Sequence of chain 1.D:
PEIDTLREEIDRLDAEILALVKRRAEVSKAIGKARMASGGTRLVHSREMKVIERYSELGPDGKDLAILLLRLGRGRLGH

Sequence of chain 2.D:
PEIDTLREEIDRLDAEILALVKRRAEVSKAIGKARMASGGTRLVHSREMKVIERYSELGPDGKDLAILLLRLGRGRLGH

This small molecule binds to this protein.
Small molecule (SMILES): O=C(O)[C@@H]1C[C@]2(C(=O)O)C=C[C@@H](O)[C@@H](C2)O1

Binding-site contacts:
Ligand atom O5 contacts residue LEU54 of chain 2.D at 3.4 Å.
Ligand atom O4 contacts residue ARG58 of chain 2.D at 3.7 Å.
Ligand atom C1 contacts residue LEU81 of chain 2.D at 4.0 Å (hydrophobic).
Ligand atom C11 contacts residue ARG46 of chain 2.D at 3.8 Å.
Ligand atom O5 contacts residue VAL55 of chain 2.D at 2.9 Å (h-bond).
Ligand atom C3 contacts residue ARG58 of chain 2.D at 3.6 Å.
Ligand atom C9 contacts residue SER39 of chain 2.D at 3.4 Å.
Ligand atom C4 contacts residue GLU59 of chain 2.D at 3.8 Å.
Ligand atom O3 contacts residue ILE42 of chain 2.D at 3.8 Å.
Ligand atom O4 contacts residue ARG18 of chain 1.D at 3.1 Å (salt-bridge).
Ligand atom C1 contacts residue SER39 of chain 2.D at 3.6 Å.
Ligand atom C10 contacts residue SER39 of chain 2.D at 3.2 Å.
Ligand atom C11 contacts residue ARG18 of chain 1.D at 3.7 Å.
Ligand atom O1 contacts residue LEU81 of chain 2.D at 3.5 Å.
Ligand atom O3 contacts residue ARG58 of chain 2.D at 4.0 Å.
Ligand atom C8 contacts residue ARG46 of chain 2.D at 4.0 Å.
Ligand atom C5 contacts residue ARG46 of chain 2.D at 3.8 Å.
Ligand atom C11 contacts residue ILE42 of chain 2.D at 3.5 Å (hydrophobic).
Ligand atom C6 contacts residue ARG85 of chain 2.D at 3.5 Å.
Ligand atom C6 contacts residue GLU59 of chain 2.D at 4.0 Å.
Ligand atom C3 contacts residue GLU59 of chain 2.D at 3.6 Å.
Ligand atom O2 contacts residue ARG35 of chain 2.D at 3.0 Å (salt-bridge).
Ligand atom C10 contacts residue LEU81 of chain 2.D at 3.4 Å (hydrophobic).
Ligand atom O5 contacts residue GLU59 of chain 2.D at 2.7 Å (salt-bridge).
Ligand atom O1 contacts residue SER39 of chain 2.D at 2.6 Å (h-bond).
Ligand atom C4 contacts residue VAL55 of chain 2.D at 3.6 Å (hydrophobic).
Ligand atom C2 contacts residue ARG58 of chain 2.D at 3.8 Å.
Ligand atom C10 contacts residue ARG35 of chain 2.D at 3.7 Å.
Ligand atom O3 contacts residue ARG18 of chain 1.D at 3.0 Å (salt-bridge).
Ligand atom C4 contacts residue ARG46 of chain 2.D at 3.9 Å.
Ligand atom O1 contacts residue ARG35 of chain 2.D at 3.3 Å (salt-bridge).
Ligand atom C6 contacts residue SER39 of chain 2.D at 3.6 Å.
Ligand atom O4 contacts residue ILE42 of chain 2.D at 3.7 Å.
Ligand atom O3 contacts residue ARG46 of chain 2.D at 3.0 Å (salt-bridge).
Ligand atom C2 contacts residue LEU81 of chain 2.D at 3.9 Å (hydrophobic).
Ligand atom O2 contacts residue VAL62 of chain 2.D at 3.9 Å.
Ligand atom O2 contacts residue LEU81 of chain 2.D at 3.6 Å.
Ligand atom C8 contacts residue ILE42 of chain 2.D at 3.6 Å (hydrophobic).
Ligand atom O2 contacts residue ILE21 of chain 1.D at 3.9 Å.
Ligand atom O7 contacts residue ARG46 of chain 2.D at 3.1 Å (salt-bridge).